Binding-site contacts:
Ligand atom O4 contacts residue ARG79 of chain 2.A at 2.7 Å (salt-bridge).
Ligand atom O1P contacts residue ARG440 of chain 1.A at 3.7 Å.
Ligand atom O3P contacts residue TRP498 of chain 4.A at 3.6 Å (h-bond).
Ligand atom O2 contacts residue PRO139 of chain 4.A at 3.7 Å.
Ligand atom O4 contacts residue ASP141 of chain 4.A at 2.7 Å (salt-bridge).
Ligand atom O4 contacts residue TRP142 of chain 4.A at 4.0 Å.
Ligand atom O2P contacts residue ARG72 of chain 2.A at 2.4 Å (salt-bridge).
Ligand atom O1P contacts residue TRP498 of chain 4.A at 2.8 Å (h-bond).
Ligand atom C2 contacts residue ILE133 of chain 2.A at 4.2 Å (hydrophobic).
Ligand atom O2 contacts residue ARG154 of chain 2.A at 3.5 Å (salt-bridge).
Ligand atom O3 contacts residue TRP142 of chain 4.A at 3.1 Å (h-bond).
Ligand atom O3 contacts residue ILE133 of chain 2.A at 3.9 Å.
Ligand atom P contacts residue ARG154 of chain 2.A at 3.9 Å.
Ligand atom C1 contacts residue ARG155 of chain 2.A at 3.8 Å.
Ligand atom O2 contacts residue ARG155 of chain 2.A at 3.7 Å.
Ligand atom O1 contacts residue PRO157 of chain 2.A at 4.2 Å.
Ligand atom O3P contacts residue ARG440 of chain 1.A at 2.6 Å (salt-bridge).
Ligand atom C4 contacts residue ARG79 of chain 2.A at 4.0 Å.
Ligand atom C4 contacts residue ASP141 of chain 4.A at 3.1 Å.
Ligand atom C3 contacts residue TRP142 of chain 4.A at 3.8 Å (hydrophobic).
Ligand atom O5 contacts residue ARG154 of chain 2.A at 4.1 Å.
Ligand atom C3 contacts residue ASP141 of chain 4.A at 3.6 Å.
Ligand atom O6 contacts residue ARG72 of chain 2.A at 4.0 Å.
Ligand atom O1 contacts residue TYR184 of chain 2.A at 3.1 Å (h-bond).
Ligand atom O1P contacts residue ARG154 of chain 2.A at 3.4 Å (salt-bridge).
Ligand atom O2P contacts residue ARG154 of chain 2.A at 3.7 Å.
Ligand atom O3 contacts residue PRO139 of chain 4.A at 3.1 Å.
Ligand atom C2 contacts residue ARG155 of chain 2.A at 4.0 Å.
Ligand atom P contacts residue ARG72 of chain 2.A at 3.6 Å.
Ligand atom O2P contacts residue ARG440 of chain 1.A at 3.9 Å.
Ligand atom O1 contacts residue ARG155 of chain 2.A at 3.9 Å.
Ligand atom O5 contacts residue ARG155 of chain 2.A at 3.9 Å.
Ligand atom P contacts residue ARG440 of chain 1.A at 3.6 Å.
Ligand atom O3P contacts residue ARG72 of chain 2.A at 3.1 Å (salt-bridge).
Ligand atom O6 contacts residue ARG154 of chain 2.A at 3.8 Å.
Ligand atom C1 contacts residue ILE133 of chain 2.A at 3.4 Å (hydrophobic).
Ligand atom O3 contacts residue ASP141 of chain 4.A at 2.8 Å (salt-bridge).
Ligand atom O2P contacts residue GLU156 of chain 2.A at 3.5 Å (salt-bridge).
Ligand atom C3 contacts residue ILE133 of chain 2.A at 3.8 Å (hydrophobic).
Ligand atom P contacts residue TRP498 of chain 4.A at 3.8 Å.

A protein and the small-molecule ligand that binds it are described below.
Small molecule (SMILES): O=P(O)(O)OC[C@H]1O[C@](O)(CO)[C@@H](O)[C@@H]1O

Sequence of chain 2.A:
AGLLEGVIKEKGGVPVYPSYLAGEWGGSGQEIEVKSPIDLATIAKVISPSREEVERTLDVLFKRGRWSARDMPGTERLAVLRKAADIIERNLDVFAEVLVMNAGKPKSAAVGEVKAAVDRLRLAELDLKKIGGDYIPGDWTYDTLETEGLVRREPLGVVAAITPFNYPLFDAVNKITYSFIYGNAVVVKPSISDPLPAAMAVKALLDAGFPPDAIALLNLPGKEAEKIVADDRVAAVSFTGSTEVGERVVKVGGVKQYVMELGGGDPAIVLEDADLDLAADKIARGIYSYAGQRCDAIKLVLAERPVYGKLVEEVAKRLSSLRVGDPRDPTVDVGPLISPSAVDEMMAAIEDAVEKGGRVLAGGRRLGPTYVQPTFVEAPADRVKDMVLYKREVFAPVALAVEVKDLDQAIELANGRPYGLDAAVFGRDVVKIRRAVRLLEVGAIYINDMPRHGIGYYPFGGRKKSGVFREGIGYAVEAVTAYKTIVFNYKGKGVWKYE

Sequence of chain 1.A:
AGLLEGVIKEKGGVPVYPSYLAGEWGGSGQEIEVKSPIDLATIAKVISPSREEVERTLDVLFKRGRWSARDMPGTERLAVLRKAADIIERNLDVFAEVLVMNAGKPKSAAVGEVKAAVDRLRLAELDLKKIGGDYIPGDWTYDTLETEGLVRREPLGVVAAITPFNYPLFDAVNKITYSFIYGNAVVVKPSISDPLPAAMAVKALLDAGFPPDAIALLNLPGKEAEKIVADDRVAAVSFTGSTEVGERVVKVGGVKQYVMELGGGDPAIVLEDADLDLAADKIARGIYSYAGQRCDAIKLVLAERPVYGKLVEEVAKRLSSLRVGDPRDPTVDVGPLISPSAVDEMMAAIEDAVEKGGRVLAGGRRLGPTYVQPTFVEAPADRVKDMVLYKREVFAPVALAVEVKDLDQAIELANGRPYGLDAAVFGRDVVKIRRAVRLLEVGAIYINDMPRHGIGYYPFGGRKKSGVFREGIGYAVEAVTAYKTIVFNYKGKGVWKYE

Sequence of chain 4.A:
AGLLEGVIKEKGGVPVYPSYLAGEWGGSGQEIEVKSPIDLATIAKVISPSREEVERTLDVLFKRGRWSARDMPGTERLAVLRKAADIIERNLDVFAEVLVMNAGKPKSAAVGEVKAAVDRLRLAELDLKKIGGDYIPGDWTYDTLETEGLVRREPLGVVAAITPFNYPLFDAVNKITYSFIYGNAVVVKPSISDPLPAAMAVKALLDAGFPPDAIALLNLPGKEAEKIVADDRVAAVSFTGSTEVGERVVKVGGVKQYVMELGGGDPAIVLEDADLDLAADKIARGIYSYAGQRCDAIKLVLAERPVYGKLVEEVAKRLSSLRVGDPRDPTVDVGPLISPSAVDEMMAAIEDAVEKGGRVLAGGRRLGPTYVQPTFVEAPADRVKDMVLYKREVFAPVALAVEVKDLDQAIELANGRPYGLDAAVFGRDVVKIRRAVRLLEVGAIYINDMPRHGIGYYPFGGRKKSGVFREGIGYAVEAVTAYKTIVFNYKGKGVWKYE